Binding-site contacts:
Ligand atom C6 contacts residue GLY213 of chain 1.B at 3.9 Å.
Ligand atom N contacts residue GLN126 of chain 1.B at 3.0 Å (h-bond).
Ligand atom N contacts residue GLU214 of chain 1.B at 4.0 Å.
Ligand atom C7 contacts residue LYS129 of chain 1.B at 3.5 Å.
Ligand atom C1 contacts residue THR170 of chain 1.B at 3.9 Å.
Ligand atom C2 contacts residue ASN210 of chain 1.B at 4.0 Å.
Ligand atom C6 contacts residue LYS129 of chain 1.B at 3.8 Å.
Ligand atom N1 contacts residue GLN126 of chain 1.B at 3.5 Å.
Ligand atom N contacts residue VAL125 of chain 1.B at 3.7 Å.
Ligand atom O1 contacts residue PHE205 of chain 1.B at 3.8 Å.
Ligand atom N contacts residue GLY213 of chain 1.B at 3.6 Å.
Ligand atom C2 contacts residue GLU214 of chain 1.B at 3.9 Å.
Ligand atom C4 contacts residue GLY213 of chain 1.B at 4.0 Å.
Ligand atom C1 contacts residue ILE133 of chain 1.B at 4.0 Å (hydrophobic).
Ligand atom C5 contacts residue GLN126 of chain 1.B at 4.0 Å.
Ligand atom O1 contacts residue ASN210 of chain 1.B at 3.8 Å.
Ligand atom C1 contacts residue GLU214 of chain 1.B at 3.4 Å.
Ligand atom N contacts residue LYS129 of chain 1.B at 4.2 Å.
Ligand atom C3 contacts residue LYS129 of chain 1.B at 3.5 Å.
Ligand atom C6 contacts residue PHE124 of chain 1.B at 4.0 Å (hydrophobic).
Ligand atom C4 contacts residue GLU214 of chain 1.B at 3.7 Å.
Ligand atom C3 contacts residue GLU214 of chain 1.B at 3.9 Å.
Ligand atom C4 contacts residue LYS129 of chain 1.B at 3.9 Å.
Ligand atom N contacts residue PHE124 of chain 1.B at 4.0 Å.
Ligand atom C6 contacts residue ASN210 of chain 1.B at 3.6 Å.
Ligand atom N1 contacts residue LYS129 of chain 1.B at 4.2 Å.
Ligand atom C7 contacts residue ASN210 of chain 1.B at 3.5 Å.
Ligand atom O contacts residue ILE133 of chain 1.B at 3.6 Å.
Ligand atom C5 contacts residue LYS129 of chain 1.B at 4.2 Å.
Ligand atom C2 contacts residue LYS129 of chain 1.B at 4.0 Å.
Ligand atom N1 contacts residue ASN210 of chain 1.B at 2.9 Å (h-bond).
Ligand atom C4 contacts residue ILE133 of chain 1.B at 4.1 Å (hydrophobic).
Ligand atom C5 contacts residue GLU214 of chain 1.B at 3.6 Å.
Ligand atom N1 contacts residue PHE124 of chain 1.B at 3.2 Å (h-bond).
Ligand atom C6 contacts residue GLU214 of chain 1.B at 4.2 Å.
Ligand atom O contacts residue GLU214 of chain 1.B at 3.8 Å.
Ligand atom N1 contacts residue GLY213 of chain 1.B at 4.1 Å.
Ligand atom C6 contacts residue GLN126 of chain 1.B at 3.7 Å.
Ligand atom C3 contacts residue ASN210 of chain 1.B at 3.9 Å.
Ligand atom C5 contacts residue GLY213 of chain 1.B at 3.5 Å.

Sequence of chain 1.B:
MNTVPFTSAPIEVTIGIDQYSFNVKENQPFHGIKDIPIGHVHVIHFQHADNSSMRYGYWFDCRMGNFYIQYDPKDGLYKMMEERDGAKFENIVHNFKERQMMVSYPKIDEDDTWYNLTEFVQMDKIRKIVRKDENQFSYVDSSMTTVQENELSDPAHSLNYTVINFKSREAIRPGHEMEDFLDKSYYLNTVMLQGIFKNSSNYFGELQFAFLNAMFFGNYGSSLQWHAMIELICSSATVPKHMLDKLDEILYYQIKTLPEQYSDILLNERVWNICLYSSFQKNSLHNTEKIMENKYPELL

A small-molecule ligand and the protein it binds are described below.
Small molecule (SMILES): CCOC(=O)c1ccnc(N)c1